Binding-site contacts:
Ligand atom C4 contacts residue THR211 of chain 4.A at 3.8 Å.
Ligand atom C5 contacts residue ARG234 of chain 4.A at 4.0 Å.
Ligand atom C2 contacts residue THR211 of chain 4.A at 3.3 Å.
Ligand atom O3 contacts residue THR177 of chain 4.A at 3.9 Å.
Ligand atom O7 contacts residue ALA213 of chain 4.A at 3.2 Å.
Ligand atom C3 contacts residue ALA232 of chain 4.A at 4.0 Å (hydrophobic).
Ligand atom C1 contacts residue ARG234 of chain 4.A at 3.6 Å.
Ligand atom O2 contacts residue THR211 of chain 4.A at 2.6 Å (h-bond).
Ligand atom O5 contacts residue SER210 of chain 4.A at 3.1 Å (h-bond).
Ligand atom C4 contacts residue SER151 of chain 4.A at 3.9 Å.
Ligand atom O3 contacts residue HIS179 of chain 4.A at 3.4 Å.
Ligand atom O3 contacts residue ALA232 of chain 4.A at 3.2 Å.
Ligand atom C6 contacts residue SER151 of chain 4.A at 3.5 Å.
Ligand atom C3 contacts residue HIS179 of chain 4.A at 4.1 Å.
Ligand atom O3 contacts residue ARG234 of chain 4.A at 3.3 Å (salt-bridge).
Ligand atom O1 contacts residue SO41 of chain 4.D at 3.0 Å (h-bond).
Ligand atom O4 contacts residue CSD152 of chain 4.A at 3.1 Å (h-bond).
Ligand atom O6 contacts residue GLY212 of chain 4.A at 4.1 Å.
Ligand atom O5 contacts residue SER209 of chain 4.A at 2.8 Å (h-bond).
Ligand atom C5 contacts residue ALA232 of chain 4.A at 3.6 Å (hydrophobic).
Ligand atom O4 contacts residue THR153 of chain 4.A at 3.1 Å (h-bond).
Ligand atom O1 contacts residue ARG234 of chain 4.A at 3.0 Å (salt-bridge).
Ligand atom C3 contacts residue ARG234 of chain 4.A at 3.1 Å.
Ligand atom C5 contacts residue THR211 of chain 4.A at 3.9 Å.
Ligand atom C4 contacts residue THR153 of chain 4.A at 4.0 Å.
Ligand atom C2 contacts residue THR153 of chain 4.A at 3.8 Å.
Ligand atom O1 contacts residue HIS179 of chain 4.A at 3.9 Å.
Ligand atom C1 contacts residue HIS179 of chain 4.A at 3.8 Å.
Ligand atom O2 contacts residue THR177 of chain 4.A at 4.1 Å.
Ligand atom O6 contacts residue THR211 of chain 4.A at 3.5 Å (h-bond).
Ligand atom O5 contacts residue ALA232 of chain 4.A at 4.0 Å.
Ligand atom C5 contacts residue SER209 of chain 4.A at 4.0 Å.
Ligand atom O2 contacts residue THR153 of chain 4.A at 2.9 Å (h-bond).
Ligand atom O4 contacts residue SER151 of chain 4.A at 3.1 Å (h-bond).
Ligand atom C6 contacts residue THR211 of chain 4.A at 3.2 Å.
Ligand atom O7 contacts residue THR211 of chain 4.A at 3.2 Å (h-bond).
Ligand atom C5 contacts residue SER210 of chain 4.A at 3.3 Å.
Ligand atom C1 contacts residue THR153 of chain 4.A at 3.9 Å.
Ligand atom O5 contacts residue ARG234 of chain 4.A at 3.9 Å.
Ligand atom O7 contacts residue SER151 of chain 4.A at 2.6 Å (h-bond).

This small molecule binds to this protein.
Small molecule (SMILES): O=C(O)[C@H](O)[C@@H](O)[C@@H](O)[C@H](O)CO

Sequence of chain 4.A:
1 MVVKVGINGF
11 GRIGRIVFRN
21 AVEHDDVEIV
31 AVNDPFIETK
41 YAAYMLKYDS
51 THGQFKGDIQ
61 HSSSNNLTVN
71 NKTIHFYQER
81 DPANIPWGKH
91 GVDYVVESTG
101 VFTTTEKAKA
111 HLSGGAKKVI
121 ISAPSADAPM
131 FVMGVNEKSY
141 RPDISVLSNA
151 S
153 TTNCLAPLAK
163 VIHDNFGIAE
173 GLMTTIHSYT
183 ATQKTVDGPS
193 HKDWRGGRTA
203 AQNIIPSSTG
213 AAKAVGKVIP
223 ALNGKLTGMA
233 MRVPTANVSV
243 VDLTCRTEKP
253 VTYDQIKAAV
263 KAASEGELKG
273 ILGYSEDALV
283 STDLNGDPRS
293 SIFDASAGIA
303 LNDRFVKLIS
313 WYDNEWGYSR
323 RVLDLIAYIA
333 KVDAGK